Binding-site contacts:
Ligand atom C02 contacts residue PHE60 of chain 1.D at 3.5 Å (hydrophobic).
Ligand atom C23 contacts residue LEU99 of chain 1.D at 3.3 Å (hydrophobic).
Ligand atom C32 contacts residue MET82 of chain 1.D at 3.8 Å (hydrophobic).
Ligand atom C28 contacts residue PHE102 of chain 1.D at 3.3 Å (hydrophobic).
Ligand atom C15 contacts residue ARG95 of chain 1.D at 3.8 Å.
Ligand atom C32 contacts residue VAL81 of chain 1.D at 3.6 Å (hydrophobic).
Ligand atom CL2 contacts residue MET82 of chain 1.D at 3.7 Å.
Ligand atom O17 contacts residue ASN92 of chain 1.D at 3.1 Å (h-bond).
Ligand atom N41 contacts residue ALA59 of chain 1.D at 3.7 Å.
Ligand atom C03 contacts residue PHE60 of chain 1.D at 3.5 Å (hydrophobic).
Ligand atom C33 contacts residue MET82 of chain 1.D at 3.7 Å (hydrophobic).
Ligand atom C28 contacts residue MET82 of chain 1.D at 3.6 Å (hydrophobic).
Ligand atom C31 contacts residue MET82 of chain 1.D at 3.8 Å (hydrophobic).
Ligand atom CL2 contacts residue LEU78 of chain 1.D at 3.6 Å.
Ligand atom C33 contacts residue PHE102 of chain 1.D at 3.5 Å (hydrophobic).
Ligand atom C11 contacts residue ARG95 of chain 1.D at 3.6 Å.
Ligand atom C42 contacts residue ALA59 of chain 1.D at 3.7 Å (hydrophobic).
Ligand atom C29 contacts residue PHE102 of chain 1.D at 3.7 Å (hydrophobic).
Ligand atom C19 contacts residue ARG95 of chain 1.D at 3.8 Å.
Ligand atom C27 contacts residue LEU99 of chain 1.D at 3.8 Å (hydrophobic).
Ligand atom O20 contacts residue ARG95 of chain 1.D at 2.5 Å (salt-bridge).
Ligand atom C05 contacts residue THR98 of chain 1.D at 3.7 Å.
Ligand atom C29 contacts residue MET82 of chain 1.D at 3.4 Å (hydrophobic).
Ligand atom C24 contacts residue PHE86 of chain 1.D at 3.6 Å (hydrophobic).
Ligand atom C43 contacts residue HIS56 of chain 1.D at 3.5 Å.
Ligand atom CL contacts residue MET63 of chain 1.D at 3.4 Å.
Ligand atom C04 contacts residue PHE102 of chain 1.D at 3.8 Å (hydrophobic).
Ligand atom C12 contacts residue ARG95 of chain 1.D at 3.3 Å.
Ligand atom C13 contacts residue ARG95 of chain 1.D at 3.3 Å.
Ligand atom C14 contacts residue ARG95 of chain 1.D at 3.6 Å.
Ligand atom C27 contacts residue PHE102 of chain 1.D at 3.5 Å (hydrophobic).
Ligand atom C29 contacts residue GLY103 of chain 1.D at 3.5 Å.
Ligand atom C09 contacts residue ARG95 of chain 1.D at 3.6 Å.
Ligand atom CL contacts residue PHE60 of chain 1.D at 3.3 Å.
Ligand atom CL contacts residue ALA59 of chain 1.D at 3.1 Å.
Ligand atom C03 contacts residue PHE102 of chain 1.D at 3.5 Å (hydrophobic).
Ligand atom C21 contacts residue THR98 of chain 1.D at 3.6 Å.
Ligand atom C30 contacts residue MET82 of chain 1.D at 3.7 Å (hydrophobic).
Ligand atom C43 contacts residue ALA59 of chain 1.D at 3.8 Å (hydrophobic).
Ligand atom C24 contacts residue LEU99 of chain 1.D at 3.6 Å (hydrophobic).

Sequence of chain 1.D:
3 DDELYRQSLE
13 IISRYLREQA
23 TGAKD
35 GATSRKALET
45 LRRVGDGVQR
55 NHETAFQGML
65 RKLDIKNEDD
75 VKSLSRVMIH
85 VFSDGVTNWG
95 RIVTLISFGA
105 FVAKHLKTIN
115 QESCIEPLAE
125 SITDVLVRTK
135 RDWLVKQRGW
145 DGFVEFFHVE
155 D

The protein below binds the small molecule below.
Small molecule (SMILES): Cc1cc(OCCCc2c(C(=O)Nc3cccc(C(=O)O)c3)[nH]c3c(-c4c(C)nn(C)c4C)c(Cl)ccc23)cc(C)c1Cl